A protein and the small-molecule ligand that binds it are described below.
Small molecule (SMILES): CC1=C(CCC(=O)O)C2=N3->[Co+]45n6c(c(C)c(CCC(=O)O)c6=C2)=CC2=N->4[C@@](C)(C(C)=C2C)[C@]2(C)C(C)=C(C)C(=N->52)C=C13

Sequence of chain 1.A:
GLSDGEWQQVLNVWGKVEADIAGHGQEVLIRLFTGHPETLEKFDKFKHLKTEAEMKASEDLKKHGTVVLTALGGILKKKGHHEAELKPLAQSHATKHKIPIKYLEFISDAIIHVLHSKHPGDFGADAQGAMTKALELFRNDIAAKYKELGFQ

Binding-site contacts:
Ligand atom CBD contacts residue J1R1 of chain 1.B at 0.1 Å.
Ligand atom C3B contacts residue J1R1 of chain 1.B at 0.0 Å.
Ligand atom ND contacts residue J1R1 of chain 1.B at 0.1 Å (h-bond).
Ligand atom C5A contacts residue J1R1 of chain 1.B at 0.6 Å.
Ligand atom CGD contacts residue J1R1 of chain 1.B at 0.1 Å.
Ligand atom C4B contacts residue J1R1 of chain 1.B at 0.0 Å.
Ligand atom NB contacts residue J1R1 of chain 1.B at 0.1 Å (h-bond).
Ligand atom CO contacts residue J1R1 of chain 1.B at 0.0 Å.
Ligand atom CHC contacts residue J1R1 of chain 1.B at 0.2 Å.
Ligand atom CAB contacts residue J1R1 of chain 1.B at 0.0 Å.
Ligand atom CHB contacts residue J1R1 of chain 1.B at 0.0 Å.
Ligand atom C1B contacts residue J1R1 of chain 1.B at 0.1 Å.
Ligand atom C2B contacts residue J1R1 of chain 1.B at 0.1 Å.
Ligand atom C1D contacts residue J1R1 of chain 1.B at 0.1 Å.
Ligand atom C2A contacts residue J1R1 of chain 1.B at 0.3 Å.
Ligand atom O1B contacts residue J1R1 of chain 1.B at 0.0 Å (h-bond).
Ligand atom CMB contacts residue J1R1 of chain 1.B at 0.1 Å.
Ligand atom O2B contacts residue J1R1 of chain 1.B at 0.3 Å (h-bond).
Ligand atom C3D contacts residue J1R1 of chain 1.B at 0.4 Å.
Ligand atom C1C contacts residue J1R1 of chain 1.B at 0.0 Å.
Ligand atom C2C contacts residue J1R1 of chain 1.B at 0.0 Å.
Ligand atom CMC contacts residue J1R1 of chain 1.B at 0.1 Å.
Ligand atom NC contacts residue J1R1 of chain 1.B at 0.0 Å (h-bond).
Ligand atom CGB contacts residue J1R1 of chain 1.B at 0.1 Å.
Ligand atom C4C contacts residue J1R1 of chain 1.B at 0.1 Å.
Ligand atom C1A contacts residue J1R1 of chain 1.B at 0.7 Å.
Ligand atom NA contacts residue J1R1 of chain 1.B at 0.1 Å (h-bond).
Ligand atom O1C contacts residue J1R1 of chain 1.B at 0.2 Å (h-bond).
Ligand atom C4A contacts residue J1R1 of chain 1.B at 0.1 Å.
Ligand atom CAD contacts residue J1R1 of chain 1.B at 0.6 Å.
Ligand atom CHA contacts residue J1R1 of chain 1.B at 0.2 Å.
Ligand atom CAC contacts residue J1R1 of chain 1.B at 0.1 Å.
Ligand atom C6A contacts residue J1R1 of chain 1.B at 0.1 Å.
Ligand atom O2C contacts residue J1R1 of chain 1.B at 0.1 Å (h-bond).
Ligand atom C2D contacts residue J1R1 of chain 1.B at 0.2 Å.
Ligand atom CBB contacts residue J1R1 of chain 1.B at 0.0 Å.
Ligand atom C5D contacts residue J1R1 of chain 1.B at 0.1 Å.
Ligand atom C3C contacts residue J1R1 of chain 1.B at 0.1 Å.
Ligand atom C3A contacts residue J1R1 of chain 1.B at 0.1 Å.
Ligand atom CAA contacts residue J1R1 of chain 1.B at 0.6 Å.